A protein and the small-molecule ligand that binds it are described below.
Small molecule (SMILES): C=Cc1ccccc1

Binding-site contacts:
Ligand atom CAF contacts residue HEM1 of chain 1.C at 4.1 Å.
Ligand atom CAG contacts residue ALA264 of chain 1.A at 4.1 Å (hydrophobic).
Ligand atom CAC contacts residue HEM1 of chain 1.C at 4.5 Å.
Ligand atom CAD contacts residue ALA328 of chain 1.A at 3.7 Å (hydrophobic).
Ligand atom CAA contacts residue ALA264 of chain 1.A at 2.6 Å (hydrophobic).
Ligand atom CAE contacts residue ALA87 of chain 1.A at 4.1 Å (hydrophobic).
Ligand atom CAB contacts residue THR268 of chain 1.A at 4.1 Å.
Ligand atom CAA contacts residue THR268 of chain 1.A at 2.8 Å.
Ligand atom CAB contacts residue ALA264 of chain 1.A at 3.7 Å (hydrophobic).
Ligand atom CAE contacts residue HEM1 of chain 1.C at 4.3 Å.
Ligand atom CAG contacts residue ALA87 of chain 1.A at 4.3 Å (hydrophobic).
Ligand atom CAF contacts residue THR268 of chain 1.A at 3.8 Å.
Ligand atom CAH contacts residue HEM1 of chain 1.C at 3.5 Å.
Ligand atom CAB contacts residue HEM1 of chain 1.C at 2.6 Å.
Ligand atom CAF contacts residue ALA328 of chain 1.A at 3.8 Å (hydrophobic).
Ligand atom CAH contacts residue ALA264 of chain 1.A at 4.2 Å (hydrophobic).
Ligand atom CAG contacts residue HEM1 of chain 1.C at 3.8 Å.
Ligand atom CAA contacts residue HEM1 of chain 1.C at 3.4 Å.

Sequence of chain 1.A:
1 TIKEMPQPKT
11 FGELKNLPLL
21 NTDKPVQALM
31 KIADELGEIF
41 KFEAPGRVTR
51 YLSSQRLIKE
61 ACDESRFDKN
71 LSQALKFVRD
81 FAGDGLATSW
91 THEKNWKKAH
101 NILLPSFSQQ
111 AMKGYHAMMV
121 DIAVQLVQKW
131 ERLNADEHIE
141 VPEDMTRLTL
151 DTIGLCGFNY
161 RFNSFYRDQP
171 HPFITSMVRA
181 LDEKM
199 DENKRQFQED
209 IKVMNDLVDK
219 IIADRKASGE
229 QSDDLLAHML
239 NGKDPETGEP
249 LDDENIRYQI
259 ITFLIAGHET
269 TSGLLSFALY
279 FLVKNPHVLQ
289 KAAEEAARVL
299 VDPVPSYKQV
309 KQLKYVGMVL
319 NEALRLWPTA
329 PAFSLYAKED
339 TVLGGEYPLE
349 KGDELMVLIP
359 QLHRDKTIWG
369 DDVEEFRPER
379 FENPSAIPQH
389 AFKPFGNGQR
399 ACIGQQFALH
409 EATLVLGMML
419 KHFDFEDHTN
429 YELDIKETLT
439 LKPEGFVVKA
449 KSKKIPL